Sequence of chain 1.B:
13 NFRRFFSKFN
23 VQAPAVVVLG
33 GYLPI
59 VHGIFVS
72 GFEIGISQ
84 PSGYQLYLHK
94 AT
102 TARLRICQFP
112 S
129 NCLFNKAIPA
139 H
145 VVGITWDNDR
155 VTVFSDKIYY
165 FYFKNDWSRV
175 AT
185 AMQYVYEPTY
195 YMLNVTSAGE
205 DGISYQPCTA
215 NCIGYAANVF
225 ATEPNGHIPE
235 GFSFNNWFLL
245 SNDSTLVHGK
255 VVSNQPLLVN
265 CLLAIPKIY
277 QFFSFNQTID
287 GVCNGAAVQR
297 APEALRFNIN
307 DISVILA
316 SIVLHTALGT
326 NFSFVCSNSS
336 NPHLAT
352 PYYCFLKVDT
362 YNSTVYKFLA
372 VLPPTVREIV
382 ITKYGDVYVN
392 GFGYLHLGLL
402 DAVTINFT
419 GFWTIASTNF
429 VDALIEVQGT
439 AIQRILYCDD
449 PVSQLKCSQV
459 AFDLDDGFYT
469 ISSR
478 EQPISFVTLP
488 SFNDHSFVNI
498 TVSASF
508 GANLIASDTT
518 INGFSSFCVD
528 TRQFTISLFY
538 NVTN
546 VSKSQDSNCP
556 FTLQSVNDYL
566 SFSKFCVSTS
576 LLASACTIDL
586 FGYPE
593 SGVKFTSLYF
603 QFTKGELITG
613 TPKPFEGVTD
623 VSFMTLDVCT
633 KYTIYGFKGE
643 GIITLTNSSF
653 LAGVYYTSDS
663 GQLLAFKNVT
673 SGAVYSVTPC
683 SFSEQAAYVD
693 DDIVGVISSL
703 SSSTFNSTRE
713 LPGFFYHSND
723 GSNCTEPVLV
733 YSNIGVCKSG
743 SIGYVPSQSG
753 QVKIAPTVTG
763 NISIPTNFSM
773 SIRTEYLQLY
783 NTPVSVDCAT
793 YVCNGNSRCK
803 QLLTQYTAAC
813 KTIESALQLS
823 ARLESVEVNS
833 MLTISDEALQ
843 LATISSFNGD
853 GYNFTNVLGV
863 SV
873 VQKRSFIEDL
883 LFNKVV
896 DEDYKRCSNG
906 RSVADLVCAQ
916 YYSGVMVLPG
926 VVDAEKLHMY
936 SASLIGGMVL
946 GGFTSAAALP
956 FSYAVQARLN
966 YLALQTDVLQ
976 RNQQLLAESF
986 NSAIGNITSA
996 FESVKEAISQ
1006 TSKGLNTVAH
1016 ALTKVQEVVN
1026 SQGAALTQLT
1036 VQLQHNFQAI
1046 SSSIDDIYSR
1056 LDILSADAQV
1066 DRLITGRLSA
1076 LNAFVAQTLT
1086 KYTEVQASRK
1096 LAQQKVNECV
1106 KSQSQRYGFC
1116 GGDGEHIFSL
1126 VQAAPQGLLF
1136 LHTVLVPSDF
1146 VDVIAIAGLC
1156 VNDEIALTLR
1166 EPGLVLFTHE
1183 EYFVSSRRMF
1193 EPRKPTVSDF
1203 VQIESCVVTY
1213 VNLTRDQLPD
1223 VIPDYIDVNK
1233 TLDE

Binding-site contacts:
Ligand atom O6 contacts residue ILE1149 of chain 1.B at 3.8 Å.
Ligand atom C1 contacts residue ASN763 of chain 1.B at 1.4 Å.
Ligand atom O6 contacts residue HIS1174 of chain 1.B at 4.3 Å.
Ligand atom C5 contacts residue ASN763 of chain 1.B at 3.6 Å.
Ligand atom C5 contacts residue ILE1149 of chain 1.B at 4.0 Å (hydrophobic).
Ligand atom C3 contacts residue ASN763 of chain 1.B at 3.8 Å.
Ligand atom C2 contacts residue ASN763 of chain 1.B at 2.4 Å.
Ligand atom C8 contacts residue ALA951 of chain 1.C at 3.6 Å (hydrophobic).
Ligand atom C8 contacts residue THR949 of chain 1.C at 3.7 Å.
Ligand atom C7 contacts residue ALA951 of chain 1.C at 3.4 Å (hydrophobic).
Ligand atom O7 contacts residue SER950 of chain 1.C at 3.6 Å.
Ligand atom N2 contacts residue THR949 of chain 1.C at 3.2 Å (h-bond).
Ligand atom N2 contacts residue ALA951 of chain 1.C at 4.2 Å.
Ligand atom C7 contacts residue SER950 of chain 1.C at 3.6 Å.
Ligand atom C7 contacts residue THR949 of chain 1.C at 3.6 Å.
Ligand atom C6 contacts residue ILE1149 of chain 1.B at 3.4 Å (hydrophobic).
Ligand atom O7 contacts residue ALA951 of chain 1.C at 3.0 Å (h-bond).
Ligand atom C2 contacts residue THR949 of chain 1.C at 4.4 Å.
Ligand atom C4 contacts residue ASN763 of chain 1.B at 4.2 Å.
Ligand atom O7 contacts residue THR949 of chain 1.C at 4.4 Å.
Ligand atom O7 contacts residue ASN763 of chain 1.B at 3.2 Å (h-bond).
Ligand atom C7 contacts residue ASN763 of chain 1.B at 3.4 Å.
Ligand atom O5 contacts residue ASN763 of chain 1.B at 2.4 Å (h-bond).
Ligand atom O5 contacts residue ILE1149 of chain 1.B at 4.0 Å.
Ligand atom N2 contacts residue ASN763 of chain 1.B at 2.8 Å (h-bond).
Ligand atom C8 contacts residue SER950 of chain 1.C at 4.2 Å.
Ligand atom N2 contacts residue SER950 of chain 1.C at 3.6 Å.

The small molecule below binds the protein below.
Small molecule (SMILES): CC(=O)N[C@@H]1[C@@H](O)[C@H](O)[C@@H](CO)O[C@H]1O

Sequence of chain 1.C:
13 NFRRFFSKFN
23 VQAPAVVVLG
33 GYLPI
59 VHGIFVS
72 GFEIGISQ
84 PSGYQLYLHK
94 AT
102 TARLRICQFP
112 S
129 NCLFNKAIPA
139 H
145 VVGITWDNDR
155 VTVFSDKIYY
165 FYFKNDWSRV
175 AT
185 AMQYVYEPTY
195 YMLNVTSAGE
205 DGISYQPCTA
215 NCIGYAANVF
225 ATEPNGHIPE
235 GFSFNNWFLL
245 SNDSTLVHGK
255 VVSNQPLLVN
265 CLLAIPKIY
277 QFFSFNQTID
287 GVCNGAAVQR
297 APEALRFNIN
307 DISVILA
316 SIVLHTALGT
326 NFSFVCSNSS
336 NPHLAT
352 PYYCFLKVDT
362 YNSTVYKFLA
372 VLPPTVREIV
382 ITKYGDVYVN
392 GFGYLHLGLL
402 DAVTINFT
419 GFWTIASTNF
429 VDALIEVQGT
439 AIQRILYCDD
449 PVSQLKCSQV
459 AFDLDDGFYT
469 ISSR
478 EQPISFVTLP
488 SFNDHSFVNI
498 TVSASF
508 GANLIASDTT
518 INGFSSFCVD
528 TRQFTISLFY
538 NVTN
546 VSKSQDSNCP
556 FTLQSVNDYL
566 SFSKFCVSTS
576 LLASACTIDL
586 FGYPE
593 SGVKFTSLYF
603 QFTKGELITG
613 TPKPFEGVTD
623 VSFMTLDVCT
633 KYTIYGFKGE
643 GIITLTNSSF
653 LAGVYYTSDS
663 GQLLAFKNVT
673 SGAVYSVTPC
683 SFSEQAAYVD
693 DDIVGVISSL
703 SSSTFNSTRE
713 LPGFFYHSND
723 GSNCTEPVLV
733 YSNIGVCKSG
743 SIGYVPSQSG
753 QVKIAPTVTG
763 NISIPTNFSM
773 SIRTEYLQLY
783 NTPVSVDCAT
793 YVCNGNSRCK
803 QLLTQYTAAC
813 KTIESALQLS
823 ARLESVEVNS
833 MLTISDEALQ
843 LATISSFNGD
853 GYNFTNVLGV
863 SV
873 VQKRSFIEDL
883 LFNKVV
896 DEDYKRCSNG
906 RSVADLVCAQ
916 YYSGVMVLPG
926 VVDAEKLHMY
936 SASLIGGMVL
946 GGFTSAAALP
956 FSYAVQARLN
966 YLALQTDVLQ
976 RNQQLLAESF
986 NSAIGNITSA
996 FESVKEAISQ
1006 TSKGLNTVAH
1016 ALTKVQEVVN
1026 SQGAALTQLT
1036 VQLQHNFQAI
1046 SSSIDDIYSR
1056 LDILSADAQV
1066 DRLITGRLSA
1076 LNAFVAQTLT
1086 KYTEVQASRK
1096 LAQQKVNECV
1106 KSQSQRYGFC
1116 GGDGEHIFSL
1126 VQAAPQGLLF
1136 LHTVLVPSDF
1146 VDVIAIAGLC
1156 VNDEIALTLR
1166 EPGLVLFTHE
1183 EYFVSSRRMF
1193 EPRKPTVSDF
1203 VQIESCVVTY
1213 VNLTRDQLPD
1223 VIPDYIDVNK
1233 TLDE